Sequence of chain 14.A:
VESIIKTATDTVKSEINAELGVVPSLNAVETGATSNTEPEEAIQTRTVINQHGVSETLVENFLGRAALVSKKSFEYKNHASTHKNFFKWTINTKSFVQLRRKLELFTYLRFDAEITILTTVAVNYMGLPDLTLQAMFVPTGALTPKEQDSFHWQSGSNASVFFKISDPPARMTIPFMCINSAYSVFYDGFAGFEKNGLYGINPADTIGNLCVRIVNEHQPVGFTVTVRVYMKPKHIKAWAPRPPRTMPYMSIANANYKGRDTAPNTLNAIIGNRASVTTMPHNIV

Binding-site contacts:
Ligand atom C4 contacts residue ASP91 of chain 14.C at 3.2 Å.
Ligand atom C4 contacts residue ASP232 of chain 14.C at 3.5 Å.
Ligand atom C11 contacts residue ASP232 of chain 14.C at 3.8 Å.
Ligand atom O4 contacts residue ARG95 of chain 14.C at 3.6 Å (salt-bridge).
Ligand atom C11 contacts residue ILE233 of chain 14.C at 3.8 Å (hydrophobic).
Ligand atom C3 contacts residue ARG95 of chain 14.C at 3.9 Å.
Ligand atom C3 contacts residue ASP232 of chain 14.C at 4.0 Å.
Ligand atom O4 contacts residue ASP232 of chain 14.C at 2.7 Å (salt-bridge).
Ligand atom N5 contacts residue ASP232 of chain 14.C at 4.1 Å.
Ligand atom O4 contacts residue ASP91 of chain 14.C at 2.7 Å (salt-bridge).
Ligand atom C3 contacts residue ARG104 of chain 14.C at 3.8 Å.
Ligand atom C4 contacts residue ARG104 of chain 14.C at 3.9 Å.
Ligand atom C4 contacts residue PRO231 of chain 14.C at 3.5 Å (hydrophobic).
Ligand atom C5 contacts residue PRO274 of chain 14.A at 4.0 Å (hydrophobic).
Ligand atom C10 contacts residue PRO231 of chain 14.C at 3.8 Å (hydrophobic).
Ligand atom C5 contacts residue ASN275 of chain 14.A at 3.6 Å.
Ligand atom O3 contacts residue ASP91 of chain 14.C at 4.0 Å.
Ligand atom C11 contacts residue GLY234 of chain 14.C at 3.8 Å.
Ligand atom C5 contacts residue PRO231 of chain 14.C at 3.7 Å (hydrophobic).
Ligand atom O4 contacts residue PRO231 of chain 14.C at 3.8 Å.
Ligand atom O1B contacts residue ARG104 of chain 14.C at 2.8 Å (salt-bridge).
Ligand atom O10 contacts residue ARG270 of chain 14.A at 3.3 Å.
Ligand atom O3 contacts residue PRO274 of chain 14.A at 3.8 Å.
Ligand atom O6 contacts residue PRO274 of chain 14.A at 3.7 Å.
Ligand atom C1 contacts residue ARG104 of chain 14.C at 3.6 Å.
Ligand atom C6 contacts residue ASP91 of chain 14.C at 3.8 Å.
Ligand atom C3 contacts residue PRO274 of chain 14.A at 4.1 Å (hydrophobic).
Ligand atom N5 contacts residue PRO231 of chain 14.C at 2.9 Å (h-bond).
Ligand atom O10 contacts residue ASN275 of chain 14.A at 2.9 Å (h-bond).
Ligand atom O4 contacts residue ASN275 of chain 14.A at 3.0 Å (h-bond).
Ligand atom O6 contacts residue ASP91 of chain 14.C at 3.1 Å.
Ligand atom O3 contacts residue GLY282 of chain 14.A at 3.4 Å.
Ligand atom O7 contacts residue ARG270 of chain 14.A at 3.8 Å.
Ligand atom C4 contacts residue ASN275 of chain 14.A at 3.8 Å.
Ligand atom C3 contacts residue PRO274 of chain 14.A at 3.8 Å (hydrophobic).
Ligand atom C11 contacts residue PRO231 of chain 14.C at 3.7 Å (hydrophobic).
Ligand atom C4 contacts residue PRO274 of chain 14.A at 4.0 Å (hydrophobic).
Ligand atom N5 contacts residue ASN275 of chain 14.A at 3.6 Å (h-bond).
Ligand atom C10 contacts residue ASN275 of chain 14.A at 3.3 Å.
Ligand atom O7 contacts residue PRO274 of chain 14.A at 3.4 Å.

This small molecule binds to this protein.
Small molecule (SMILES): CC(=O)N[C@H]1[C@H]([C@H](O)[C@H](O)CO)O[C@@](OC[C@H]2O[C@@H](O[C@H]3[C@H](O)[C@@H](O)[C@H](O)O[C@@H]3CO)[C@H](O)[C@@H](O)[C@H]2O)(C(=O)O)C[C@@H]1O

Sequence of chain 14.C:
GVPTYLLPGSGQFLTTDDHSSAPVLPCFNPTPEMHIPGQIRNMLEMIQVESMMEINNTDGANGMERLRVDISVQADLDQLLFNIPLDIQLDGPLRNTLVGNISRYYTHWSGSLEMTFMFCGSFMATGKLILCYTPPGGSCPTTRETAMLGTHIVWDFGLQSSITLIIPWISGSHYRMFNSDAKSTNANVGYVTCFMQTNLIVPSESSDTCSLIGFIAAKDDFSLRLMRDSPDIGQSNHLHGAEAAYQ